This small molecule binds to this protein.
Small molecule (SMILES): C[N+](C)(C)CCOP(=O)(O)O

Binding-site contacts:
Ligand atom O1 contacts residue LYS50 of chain 1.B at 3.3 Å.
Ligand atom C1 contacts residue TYR41 of chain 1.B at 3.8 Å (hydrophobic).
Ligand atom C5 contacts residue TYR84 of chain 1.B at 3.5 Å (hydrophobic).
Ligand atom C5 contacts residue ASP92 of chain 1.B at 3.8 Å.
Ligand atom O3 contacts residue LYS50 of chain 1.B at 4.5 Å.
Ligand atom C3 contacts residue LYS91 of chain 1.B at 4.4 Å.
Ligand atom C4 contacts residue ASP92 of chain 1.B at 4.2 Å.
Ligand atom P1 contacts residue LYS52 of chain 1.B at 4.1 Å.
Ligand atom P1 contacts residue LYS50 of chain 1.B at 4.5 Å.
Ligand atom O3 contacts residue LYS52 of chain 1.B at 3.3 Å.
Ligand atom O4 contacts residue VAL43 of chain 1.B at 3.6 Å.
Ligand atom C5 contacts residue TYR41 of chain 1.B at 3.7 Å (hydrophobic).
Ligand atom O4 contacts residue TYR41 of chain 1.B at 3.7 Å.
Ligand atom O4 contacts residue LYS52 of chain 1.B at 3.6 Å.

Sequence of chain 1.B:
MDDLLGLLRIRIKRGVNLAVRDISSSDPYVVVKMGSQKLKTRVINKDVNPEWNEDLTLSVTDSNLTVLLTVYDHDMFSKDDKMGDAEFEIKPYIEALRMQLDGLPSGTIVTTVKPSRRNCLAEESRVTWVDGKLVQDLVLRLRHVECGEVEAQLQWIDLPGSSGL